Binding-site contacts:
Ligand atom C5 contacts residue ASN324 of chain 1.A at 3.7 Å.
Ligand atom N2 contacts residue ASN324 of chain 1.A at 2.9 Å (h-bond).
Ligand atom C6 contacts residue VAL318 of chain 1.A at 3.7 Å (hydrophobic).
Ligand atom O5 contacts residue ASN324 of chain 1.A at 2.4 Å (h-bond).
Ligand atom O7 contacts residue MET325 of chain 1.A at 4.4 Å.
Ligand atom C4 contacts residue ASN324 of chain 1.A at 4.2 Å.
Ligand atom C3 contacts residue ASN324 of chain 1.A at 3.8 Å.
Ligand atom O7 contacts residue GLN327 of chain 1.A at 4.3 Å.
Ligand atom C7 contacts residue GLN327 of chain 1.A at 4.2 Å.
Ligand atom O6 contacts residue VAL318 of chain 1.A at 3.9 Å.
Ligand atom C8 contacts residue GLN327 of chain 1.A at 3.1 Å.
Ligand atom C2 contacts residue ASN324 of chain 1.A at 2.4 Å.
Ligand atom O7 contacts residue GLU314 of chain 1.A at 4.1 Å.
Ligand atom C1 contacts residue ASN324 of chain 1.A at 1.4 Å.
Ligand atom O7 contacts residue ASN324 of chain 1.A at 3.0 Å.
Ligand atom C8 contacts residue ASN324 of chain 1.A at 4.3 Å.
Ligand atom C7 contacts residue ASN324 of chain 1.A at 3.2 Å.

Sequence of chain 1.A:
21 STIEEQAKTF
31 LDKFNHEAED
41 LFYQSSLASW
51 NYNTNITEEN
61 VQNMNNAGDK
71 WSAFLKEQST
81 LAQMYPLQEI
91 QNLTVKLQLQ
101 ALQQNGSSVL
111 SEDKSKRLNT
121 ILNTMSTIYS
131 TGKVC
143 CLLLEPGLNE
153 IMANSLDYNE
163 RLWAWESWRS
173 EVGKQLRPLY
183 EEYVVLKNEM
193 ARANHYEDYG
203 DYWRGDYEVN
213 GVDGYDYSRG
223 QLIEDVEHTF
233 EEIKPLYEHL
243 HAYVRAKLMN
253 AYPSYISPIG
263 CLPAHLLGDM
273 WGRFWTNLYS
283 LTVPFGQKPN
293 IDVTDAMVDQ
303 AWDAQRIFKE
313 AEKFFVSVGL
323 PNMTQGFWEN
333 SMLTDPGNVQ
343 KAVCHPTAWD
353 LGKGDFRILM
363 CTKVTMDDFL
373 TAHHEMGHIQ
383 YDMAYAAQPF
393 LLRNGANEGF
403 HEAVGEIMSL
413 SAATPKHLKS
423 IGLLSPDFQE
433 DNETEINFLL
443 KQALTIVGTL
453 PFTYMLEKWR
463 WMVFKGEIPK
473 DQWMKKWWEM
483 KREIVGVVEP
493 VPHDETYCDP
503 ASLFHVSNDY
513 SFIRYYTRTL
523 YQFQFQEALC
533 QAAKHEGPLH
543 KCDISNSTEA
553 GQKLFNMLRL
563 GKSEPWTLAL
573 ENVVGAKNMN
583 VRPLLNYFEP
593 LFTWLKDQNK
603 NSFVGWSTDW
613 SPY

A small-molecule ligand and the protein it binds are described below.
Small molecule (SMILES): CC(=O)N[C@@H]1[C@@H](O)[C@H](O)[C@@H](CO)O[C@H]1O